Binding-site contacts:
Ligand atom O3B contacts residue TYR309 of chain 1.B at 2.6 Å (h-bond).
Ligand atom C14 contacts residue ASN213 of chain 1.B at 3.7 Å.
Ligand atom O2B contacts residue GLU221 of chain 1.B at 2.9 Å (salt-bridge).
Ligand atom O3A contacts residue MG1 of chain 1.L at 3.4 Å.
Ligand atom S1 contacts residue ARG169 of chain 1.B at 3.1 Å (salt-bridge).
Ligand atom PA contacts residue MG1 of chain 1.L at 3.3 Å.
Ligand atom O2B contacts residue SER217 of chain 1.B at 3.1 Å.
Ligand atom PB contacts residue TYR309 of chain 1.B at 3.6 Å.
Ligand atom O1B contacts residue LYS220 of chain 1.B at 2.9 Å (salt-bridge).
Ligand atom PB contacts residue ARG308 of chain 1.B at 3.7 Å.
Ligand atom O2B contacts residue TYR309 of chain 1.B at 3.5 Å (h-bond).
Ligand atom PB contacts residue MG1 of chain 1.J at 3.2 Å.
Ligand atom O2A contacts residue MG1 of chain 1.K at 2.1 Å.
Ligand atom PA contacts residue MG1 of chain 1.K at 3.4 Å.
Ligand atom C12 contacts residue TYR61 of chain 1.B at 3.4 Å (hydrophobic).
Ligand atom O3A contacts residue ASN213 of chain 1.B at 3.7 Å.
Ligand atom C9 contacts residue PHE81 of chain 1.B at 3.3 Å (hydrophobic).
Ligand atom PA contacts residue MG1 of chain 1.J at 3.2 Å.
Ligand atom O2A contacts residue MG1 of chain 1.J at 2.2 Å.
Ligand atom C11 contacts residue TYR61 of chain 1.B at 3.6 Å (hydrophobic).
Ligand atom C15 contacts residue TRP302 of chain 1.B at 3.7 Å (hydrophobic).
Ligand atom C5 contacts residue PHE147 of chain 1.B at 3.3 Å (hydrophobic).
Ligand atom O2B contacts residue MG1 of chain 1.L at 2.0 Å.
Ligand atom O1A contacts residue MG1 of chain 1.L at 2.1 Å.
Ligand atom C13 contacts residue TYR61 of chain 1.B at 3.3 Å (hydrophobic).
Ligand atom O2B contacts residue ASN213 of chain 1.B at 3.3 Å (h-bond).
Ligand atom O1A contacts residue GLU221 of chain 1.B at 3.1 Å (salt-bridge).
Ligand atom O1A contacts residue ARG169 of chain 1.B at 3.3 Å (salt-bridge).
Ligand atom O1B contacts residue ASP84 of chain 1.B at 3.1 Å (salt-bridge).
Ligand atom O3B contacts residue ARG308 of chain 1.B at 2.9 Å (salt-bridge).
Ligand atom O1A contacts residue ASN213 of chain 1.B at 2.8 Å (h-bond).
Ligand atom PB contacts residue MG1 of chain 1.L at 3.3 Å.
Ligand atom C3 contacts residue PHE147 of chain 1.B at 3.6 Å (hydrophobic).
Ligand atom O3A contacts residue MG1 of chain 1.J at 3.4 Å.
Ligand atom C14 contacts residue TYR61 of chain 1.B at 3.4 Å (hydrophobic).
Ligand atom O1B contacts residue MG1 of chain 1.J at 2.0 Å.
Ligand atom O2A contacts residue ASP84 of chain 1.B at 3.0 Å (salt-bridge).
Ligand atom O3B contacts residue PHE81 of chain 1.B at 3.6 Å.
Ligand atom O1B contacts residue ARG308 of chain 1.B at 3.0 Å (salt-bridge).
Ligand atom C4 contacts residue PHE147 of chain 1.B at 3.7 Å (hydrophobic).

The protein below binds the small molecule below.
Small molecule (SMILES): CC(C)=CCC/C(C)=C/CC/C(C)=C/CS[P](=O)(O)OP(=O)(O)O

Sequence of chain 1.B:
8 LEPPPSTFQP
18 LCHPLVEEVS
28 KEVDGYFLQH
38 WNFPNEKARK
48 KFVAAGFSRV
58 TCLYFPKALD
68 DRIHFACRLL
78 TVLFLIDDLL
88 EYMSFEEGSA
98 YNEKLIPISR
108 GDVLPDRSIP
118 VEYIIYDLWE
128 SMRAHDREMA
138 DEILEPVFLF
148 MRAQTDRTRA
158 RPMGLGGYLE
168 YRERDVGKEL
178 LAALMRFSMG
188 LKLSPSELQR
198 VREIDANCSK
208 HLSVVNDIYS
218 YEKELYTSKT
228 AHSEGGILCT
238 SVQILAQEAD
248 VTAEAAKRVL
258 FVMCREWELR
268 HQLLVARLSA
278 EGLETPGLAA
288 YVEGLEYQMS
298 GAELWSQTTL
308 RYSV